This small molecule binds to this protein.
Small molecule (SMILES): CC(=O)N[C@@H]1[C@@H](O)[C@H](O)[C@@H](CO)O[C@H]1O

Binding-site contacts:
Ligand atom O5 contacts residue ASN70 of chain 1.B at 2.3 Å (h-bond).
Ligand atom C7 contacts residue LEU361 of chain 1.B at 4.3 Å (hydrophobic).
Ligand atom C7 contacts residue ASN70 of chain 1.B at 3.4 Å.
Ligand atom C3 contacts residue ASN70 of chain 1.B at 3.8 Å.
Ligand atom O5 contacts residue ASN71 of chain 1.B at 2.7 Å (h-bond).
Ligand atom C8 contacts residue LEU361 of chain 1.B at 4.0 Å (hydrophobic).
Ligand atom C5 contacts residue ASN71 of chain 1.B at 3.3 Å.
Ligand atom O7 contacts residue ASN70 of chain 1.B at 3.4 Å (h-bond).
Ligand atom C2 contacts residue ASN70 of chain 1.B at 2.4 Å.
Ligand atom O6 contacts residue ASN71 of chain 1.B at 3.3 Å (h-bond).
Ligand atom C5 contacts residue ASN70 of chain 1.B at 3.7 Å.
Ligand atom C1 contacts residue ASN71 of chain 1.B at 3.7 Å.
Ligand atom C6 contacts residue ASN71 of chain 1.B at 3.0 Å.
Ligand atom C4 contacts residue ASN70 of chain 1.B at 4.2 Å.
Ligand atom N2 contacts residue LEU361 of chain 1.B at 4.1 Å.
Ligand atom C1 contacts residue ASN70 of chain 1.B at 1.4 Å.
Ligand atom N2 contacts residue ASN70 of chain 1.B at 2.9 Å (h-bond).

Sequence of chain 1.B:
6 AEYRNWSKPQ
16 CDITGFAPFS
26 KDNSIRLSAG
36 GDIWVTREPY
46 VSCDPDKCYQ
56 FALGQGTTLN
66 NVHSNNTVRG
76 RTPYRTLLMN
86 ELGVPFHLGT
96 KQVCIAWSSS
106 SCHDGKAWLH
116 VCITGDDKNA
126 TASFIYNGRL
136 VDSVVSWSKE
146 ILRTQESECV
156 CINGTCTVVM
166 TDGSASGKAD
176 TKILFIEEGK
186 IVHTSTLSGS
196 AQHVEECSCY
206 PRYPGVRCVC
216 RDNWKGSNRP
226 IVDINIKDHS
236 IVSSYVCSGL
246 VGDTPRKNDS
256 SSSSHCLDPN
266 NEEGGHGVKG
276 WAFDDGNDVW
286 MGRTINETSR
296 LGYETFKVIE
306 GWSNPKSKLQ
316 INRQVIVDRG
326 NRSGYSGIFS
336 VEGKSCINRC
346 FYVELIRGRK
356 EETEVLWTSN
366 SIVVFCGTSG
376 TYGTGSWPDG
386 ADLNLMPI